Binding-site contacts:
Ligand atom C11 contacts residue GLY277 of chain 1.C at 4.2 Å.
Ligand atom C9 contacts residue TRP162 of chain 1.C at 4.2 Å (hydrophobic).
Ligand atom C10 contacts residue ILE165 of chain 1.C at 4.2 Å (hydrophobic).
Ligand atom C18 contacts residue ILE157 of chain 1.C at 3.7 Å (hydrophobic).
Ligand atom N2 contacts residue GLY58 of chain 1.C at 4.3 Å.
Ligand atom N7 contacts residue LYS154 of chain 1.C at 4.4 Å.
Ligand atom C10 contacts residue TYR118 of chain 1.C at 4.0 Å (hydrophobic).
Ligand atom N5 contacts residue ILE157 of chain 1.C at 3.5 Å.
Ligand atom N7 contacts residue ILE157 of chain 1.C at 4.2 Å.
Ligand atom C15 contacts residue GLN120 of chain 1.C at 3.8 Å.
Ligand atom N2 contacts residue GLY277 of chain 1.C at 3.9 Å.
Ligand atom C1 contacts residue ILE157 of chain 1.C at 4.3 Å (hydrophobic).
Ligand atom C8 contacts residue PHE155 of chain 1.C at 3.7 Å (hydrophobic).
Ligand atom N2 contacts residue THR279 of chain 1.C at 4.4 Å.
Ligand atom C8 contacts residue TRP162 of chain 1.C at 4.5 Å (hydrophobic).
Ligand atom C3 contacts residue THR279 of chain 1.C at 3.6 Å.
Ligand atom C10 contacts residue PHE155 of chain 1.C at 3.7 Å (hydrophobic).
Ligand atom C12 contacts residue GLY277 of chain 1.C at 3.5 Å.
Ligand atom C1 contacts residue GLN59 of chain 1.C at 3.7 Å.
Ligand atom C1 contacts residue GLY277 of chain 1.C at 4.0 Å.
Ligand atom C12 contacts residue LEU77 of chain 1.C at 4.4 Å (hydrophobic).
Ligand atom C16 contacts residue LYS154 of chain 1.C at 3.8 Å.
Ligand atom C3 contacts residue GLY58 of chain 1.C at 3.7 Å.
Ligand atom C1 contacts residue LEU77 of chain 1.C at 4.4 Å (hydrophobic).
Ligand atom C1 contacts residue THR279 of chain 1.C at 4.3 Å.
Ligand atom C6 contacts residue ILE157 of chain 1.C at 3.6 Å (hydrophobic).
Ligand atom C6 contacts residue PHE155 of chain 1.C at 3.7 Å (hydrophobic).
Ligand atom C9 contacts residue PHE155 of chain 1.C at 3.6 Å (hydrophobic).
Ligand atom C4 contacts residue ILE157 of chain 1.C at 4.1 Å (hydrophobic).
Ligand atom C15 contacts residue LYS154 of chain 1.C at 3.2 Å.
Ligand atom C11 contacts residue ILE165 of chain 1.C at 4.1 Å (hydrophobic).
Ligand atom C15 contacts residue PHE155 of chain 1.C at 3.6 Å (hydrophobic).
Ligand atom N14 contacts residue PHE155 of chain 1.C at 3.8 Å.
Ligand atom N7 contacts residue PHE155 of chain 1.C at 3.0 Å (h-bond).
Ligand atom C17 contacts residue ILE157 of chain 1.C at 4.2 Å (hydrophobic).
Ligand atom C1 contacts residue GLY60 of chain 1.C at 3.6 Å.
Ligand atom C16 contacts residue GLN120 of chain 1.C at 3.9 Å.
Ligand atom C1 contacts residue GLY58 of chain 1.C at 3.9 Å.
Ligand atom C15 contacts residue ILE157 of chain 1.C at 4.3 Å (hydrophobic).
Ligand atom N14 contacts residue ILE157 of chain 1.C at 3.2 Å.

Sequence of chain 1.C:
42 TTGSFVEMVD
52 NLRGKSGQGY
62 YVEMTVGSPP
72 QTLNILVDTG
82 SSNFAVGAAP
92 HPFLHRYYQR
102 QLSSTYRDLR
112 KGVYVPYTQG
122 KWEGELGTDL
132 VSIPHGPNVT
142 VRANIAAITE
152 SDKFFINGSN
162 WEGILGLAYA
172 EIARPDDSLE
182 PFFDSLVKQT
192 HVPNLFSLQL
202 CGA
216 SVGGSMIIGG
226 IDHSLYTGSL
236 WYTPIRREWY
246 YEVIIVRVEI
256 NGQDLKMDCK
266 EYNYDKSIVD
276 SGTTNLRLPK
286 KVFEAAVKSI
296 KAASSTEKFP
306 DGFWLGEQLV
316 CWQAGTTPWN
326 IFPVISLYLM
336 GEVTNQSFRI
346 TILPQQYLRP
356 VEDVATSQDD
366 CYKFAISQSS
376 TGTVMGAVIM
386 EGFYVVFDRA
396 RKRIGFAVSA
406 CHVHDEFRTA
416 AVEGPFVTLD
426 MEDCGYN

A protein and the small-molecule ligand that binds it are described below.
Small molecule (SMILES): CN(C)c1nc(N2CCCC2)nc2ccccc12